The protein below binds the small molecule below.
Small molecule (SMILES): CCCCCCCCCCCCC(=O)O

Binding-site contacts:
Ligand atom C28 contacts residue PHE171 of chain 3.A at 3.4 Å (hydrophobic).
Ligand atom O21 contacts residue TYR90 of chain 3.A at 4.2 Å.
Ligand atom C33 contacts residue VAL83 of chain 3.A at 4.0 Å (hydrophobic).
Ligand atom C21 contacts residue TYR90 of chain 3.A at 3.9 Å (hydrophobic).
Ligand atom C30 contacts residue VAL53 of chain 3.A at 4.1 Å (hydrophobic).
Ligand atom C28 contacts residue VAL53 of chain 3.A at 3.7 Å (hydrophobic).
Ligand atom C27 contacts residue TYR90 of chain 3.A at 3.7 Å (hydrophobic).
Ligand atom C23 contacts residue TYR168 of chain 3.A at 3.5 Å (hydrophobic).
Ligand atom C22 contacts residue TYR168 of chain 3.A at 3.5 Å (hydrophobic).
Ligand atom C24 contacts residue TYR168 of chain 3.A at 3.6 Å (hydrophobic).
Ligand atom C22 contacts residue PHE49 of chain 3.A at 3.8 Å (hydrophobic).
Ligand atom C30 contacts residue PHE171 of chain 3.A at 4.0 Å (hydrophobic).
Ligand atom C25 contacts residue LEU167 of chain 3.A at 4.0 Å (hydrophobic).
Ligand atom C27 contacts residue VAL53 of chain 3.A at 4.2 Å (hydrophobic).
Ligand atom C33 contacts residue VAL174 of chain 3.A at 3.8 Å (hydrophobic).
Ligand atom C26 contacts residue PHE171 of chain 3.A at 3.7 Å (hydrophobic).
Ligand atom O22 contacts residue GLU139 of chain 3.A at 3.1 Å (salt-bridge).
Ligand atom O21 contacts residue TYR150 of chain 3.A at 3.0 Å (h-bond).
Ligand atom O21 contacts residue LEU164 of chain 3.A at 3.5 Å.
Ligand atom C31 contacts residue VAL86 of chain 3.A at 3.8 Å (hydrophobic).
Ligand atom C26 contacts residue TYR168 of chain 3.A at 3.9 Å (hydrophobic).
Ligand atom C29 contacts residue ALA19 of chain 3.A at 4.0 Å (hydrophobic).
Ligand atom C22 contacts residue TYR90 of chain 3.A at 3.4 Å (hydrophobic).
Ligand atom C29 contacts residue VAL53 of chain 3.A at 3.8 Å (hydrophobic).
Ligand atom C30 contacts residue GLY15 of chain 3.A at 3.8 Å.
Ligand atom C31 contacts residue ALA18 of chain 3.A at 4.0 Å (hydrophobic).
Ligand atom C21 contacts residue TYR150 of chain 3.A at 3.6 Å (hydrophobic).
Ligand atom C21 contacts residue GLU139 of chain 3.A at 3.0 Å.
Ligand atom O21 contacts residue GLU139 of chain 3.A at 3.6 Å.
Ligand atom C33 contacts residue PHE171 of chain 3.A at 4.1 Å (hydrophobic).
Ligand atom C25 contacts residue TYR168 of chain 3.A at 3.6 Å (hydrophobic).
Ligand atom C24 contacts residue TYR90 of chain 3.A at 3.9 Å (hydrophobic).
Ligand atom C31 contacts residue PHE171 of chain 3.A at 3.6 Å (hydrophobic).
Ligand atom C22 contacts residue GLU139 of chain 3.A at 3.2 Å.
Ligand atom O21 contacts residue HIS26 of chain 3.A at 3.3 Å.
Ligand atom C23 contacts residue GLU139 of chain 3.A at 3.6 Å.
Ligand atom C30 contacts residue ALA18 of chain 3.A at 3.5 Å (hydrophobic).
Ligand atom C29 contacts residue ALA18 of chain 3.A at 3.9 Å (hydrophobic).
Ligand atom O22 contacts residue TYR150 of chain 3.A at 3.4 Å (h-bond).
Ligand atom C23 contacts residue TYR90 of chain 3.A at 3.6 Å (hydrophobic).

Sequence of chain 3.A:
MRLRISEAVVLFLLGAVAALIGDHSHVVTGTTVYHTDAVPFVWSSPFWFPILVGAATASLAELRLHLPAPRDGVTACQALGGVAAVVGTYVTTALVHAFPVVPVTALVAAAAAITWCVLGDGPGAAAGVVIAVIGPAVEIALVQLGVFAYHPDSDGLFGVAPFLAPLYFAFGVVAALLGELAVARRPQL